Sequence of chain 1.A:
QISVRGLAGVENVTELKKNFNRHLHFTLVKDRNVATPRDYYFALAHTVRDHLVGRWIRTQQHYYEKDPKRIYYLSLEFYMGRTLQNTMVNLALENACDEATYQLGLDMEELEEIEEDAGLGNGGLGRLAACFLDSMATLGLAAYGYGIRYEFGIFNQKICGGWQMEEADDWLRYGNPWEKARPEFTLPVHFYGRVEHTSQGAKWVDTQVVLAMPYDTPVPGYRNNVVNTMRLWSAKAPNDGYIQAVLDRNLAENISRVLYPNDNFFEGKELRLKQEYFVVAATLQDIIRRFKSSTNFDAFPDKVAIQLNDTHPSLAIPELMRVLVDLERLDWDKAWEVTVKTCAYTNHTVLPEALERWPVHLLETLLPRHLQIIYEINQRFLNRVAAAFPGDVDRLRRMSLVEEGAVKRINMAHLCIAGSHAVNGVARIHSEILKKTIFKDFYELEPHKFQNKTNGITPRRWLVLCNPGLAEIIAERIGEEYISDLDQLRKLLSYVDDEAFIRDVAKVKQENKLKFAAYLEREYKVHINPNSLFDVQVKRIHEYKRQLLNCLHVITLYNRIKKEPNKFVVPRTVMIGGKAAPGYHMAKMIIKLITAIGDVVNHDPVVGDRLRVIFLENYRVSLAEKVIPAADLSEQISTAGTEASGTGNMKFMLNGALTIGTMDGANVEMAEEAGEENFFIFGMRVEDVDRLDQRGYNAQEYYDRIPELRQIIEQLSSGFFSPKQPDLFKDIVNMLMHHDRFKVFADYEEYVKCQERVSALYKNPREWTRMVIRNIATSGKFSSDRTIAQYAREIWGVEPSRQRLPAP

This small molecule binds to this protein.
Small molecule (SMILES): O=C(NC(=O)c1ccccn1)N[C@@H]1O[C@H](CO)[C@@H](O)[C@H](O)[C@H]1O

Binding-site contacts:
Ligand atom O4 contacts residue ASN485 of chain 1.A at 3.6 Å (h-bond).
Ligand atom C3 contacts residue GLU673 of chain 1.A at 3.4 Å.
Ligand atom O8 contacts residue ASN134 of chain 1.A at 3.7 Å.
Ligand atom O5 contacts residue HIS378 of chain 1.A at 3.7 Å.
Ligand atom C6 contacts residue GLY136 of chain 1.A at 3.6 Å.
Ligand atom N2 contacts residue LEU137 of chain 1.A at 3.7 Å.
Ligand atom C5 contacts residue GLY136 of chain 1.A at 3.6 Å.
Ligand atom O5 contacts residue GLY136 of chain 1.A at 3.9 Å.
Ligand atom O7 contacts residue GLY136 of chain 1.A at 3.5 Å (h-bond).
Ligand atom C7 contacts residue LEU137 of chain 1.A at 3.4 Å (hydrophobic).
Ligand atom O6 contacts residue HIS378 of chain 1.A at 2.7 Å (h-bond).
Ligand atom C11 contacts residue HIS342 of chain 1.A at 3.8 Å.
Ligand atom C5 contacts residue LEU137 of chain 1.A at 3.6 Å (hydrophobic).
Ligand atom O2 contacts residue GLU673 of chain 1.A at 3.2 Å (salt-bridge).
Ligand atom O6 contacts residue ASN485 of chain 1.A at 2.8 Å (h-bond).
Ligand atom C9 contacts residue ASP284 of chain 1.A at 3.8 Å.
Ligand atom O6 contacts residue VAL456 of chain 1.A at 3.8 Å.
Ligand atom O3 contacts residue SER675 of chain 1.A at 3.1 Å (h-bond).
Ligand atom N3 contacts residue ASP284 of chain 1.A at 3.9 Å.
Ligand atom C3 contacts residue GLY676 of chain 1.A at 3.8 Å.
Ligand atom C6 contacts residue ASN485 of chain 1.A at 3.3 Å.
Ligand atom O6 contacts residue LEU140 of chain 1.A at 3.8 Å.
Ligand atom O8 contacts residue ASP284 of chain 1.A at 3.8 Å.
Ligand atom O7 contacts residue LEU137 of chain 1.A at 3.0 Å (h-bond).
Ligand atom O3 contacts residue ALA674 of chain 1.A at 3.3 Å (h-bond).
Ligand atom C6 contacts residue HIS378 of chain 1.A at 3.5 Å.
Ligand atom C6 contacts residue LEU137 of chain 1.A at 3.8 Å (hydrophobic).
Ligand atom O2 contacts residue TYR574 of chain 1.A at 3.1 Å (h-bond).
Ligand atom C4 contacts residue GLY676 of chain 1.A at 3.8 Å.
Ligand atom O4 contacts residue GLY676 of chain 1.A at 2.8 Å (h-bond).
Ligand atom C11 contacts residue ASN283 of chain 1.A at 3.8 Å.
Ligand atom O3 contacts residue GLU673 of chain 1.A at 2.7 Å (salt-bridge).
Ligand atom C2 contacts residue GLU673 of chain 1.A at 3.9 Å.
Ligand atom C10 contacts residue GLU89 of chain 1.A at 3.3 Å.
Ligand atom O5 contacts residue LEU137 of chain 1.A at 3.4 Å (h-bond).
Ligand atom C12 contacts residue HIS342 of chain 1.A at 3.6 Å.
Ligand atom O3 contacts residue GLY676 of chain 1.A at 3.2 Å (h-bond).
Ligand atom C11 contacts residue GLU89 of chain 1.A at 3.9 Å.
Ligand atom C2 contacts residue HIS378 of chain 1.A at 3.5 Å.
Ligand atom O4 contacts residue SER675 of chain 1.A at 3.6 Å.